Binding-site contacts:
Ligand atom C8 contacts residue ASN107 of chain 1.A at 4.2 Å.
Ligand atom O7 contacts residue ASN107 of chain 1.A at 3.4 Å (h-bond).
Ligand atom C8 contacts residue SER143 of chain 1.A at 4.0 Å.
Ligand atom C7 contacts residue ASN107 of chain 1.A at 3.2 Å.
Ligand atom O7 contacts residue PHE142 of chain 1.A at 4.3 Å.
Ligand atom C3 contacts residue ASN107 of chain 1.A at 3.6 Å.
Ligand atom C8 contacts residue THR144 of chain 1.A at 4.2 Å.
Ligand atom C7 contacts residue PHE142 of chain 1.A at 4.1 Å (hydrophobic).
Ligand atom N2 contacts residue ASN107 of chain 1.A at 2.9 Å (h-bond).
Ligand atom C8 contacts residue GLU147 of chain 1.A at 4.4 Å.
Ligand atom C1 contacts residue ASN107 of chain 1.A at 1.4 Å.
Ligand atom C4 contacts residue ASN107 of chain 1.A at 4.1 Å.
Ligand atom O5 contacts residue ASN107 of chain 1.A at 2.4 Å (h-bond).
Ligand atom C5 contacts residue ASN107 of chain 1.A at 3.6 Å.
Ligand atom C8 contacts residue PHE142 of chain 1.A at 3.6 Å (hydrophobic).
Ligand atom C2 contacts residue ASN107 of chain 1.A at 2.3 Å.

This protein binds this small molecule.
Small molecule (SMILES): CC(=O)N[C@H]1[C@H](O[C@H]2[C@H](O)[C@@H](NC(C)=O)CO[C@@H]2CO[C@@H]2O[C@@H](C)[C@@H](O)[C@@H](O)[C@@H]2O)O[C@H](CO)[C@@H](O[C@@H]2O[C@H](CO)[C@@H](O)[C@H](O)[C@@H]2O)[C@@H]1O

Sequence of chain 1.A:
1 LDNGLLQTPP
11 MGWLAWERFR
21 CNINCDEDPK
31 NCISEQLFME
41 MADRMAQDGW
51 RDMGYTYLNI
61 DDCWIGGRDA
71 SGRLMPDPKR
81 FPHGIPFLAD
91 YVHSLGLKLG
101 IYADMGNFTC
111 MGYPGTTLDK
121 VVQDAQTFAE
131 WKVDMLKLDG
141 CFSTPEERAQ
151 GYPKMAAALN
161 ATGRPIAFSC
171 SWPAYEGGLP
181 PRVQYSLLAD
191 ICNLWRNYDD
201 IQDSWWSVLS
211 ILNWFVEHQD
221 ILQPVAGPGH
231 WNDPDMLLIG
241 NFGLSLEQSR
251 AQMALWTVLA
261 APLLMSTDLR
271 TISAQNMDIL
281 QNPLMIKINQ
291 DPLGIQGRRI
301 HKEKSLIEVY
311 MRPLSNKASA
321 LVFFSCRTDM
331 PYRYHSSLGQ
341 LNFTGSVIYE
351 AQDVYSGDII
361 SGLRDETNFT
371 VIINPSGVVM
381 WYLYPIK